The small molecule below binds the protein below.
Small molecule (SMILES): CC(=O)N[C@@H]1[C@@H](O)[C@H](O)[C@@H](CO)O[C@H]1O

Binding-site contacts:
Ligand atom C3 contacts residue ASN148 of chain 1.A at 3.8 Å.
Ligand atom C8 contacts residue ASN148 of chain 1.A at 4.5 Å.
Ligand atom C2 contacts residue ASN148 of chain 1.A at 2.5 Å.
Ligand atom C4 contacts residue ASN148 of chain 1.A at 4.2 Å.
Ligand atom C1 contacts residue ASN148 of chain 1.A at 1.4 Å.
Ligand atom N2 contacts residue ASN148 of chain 1.A at 2.9 Å (h-bond).
Ligand atom C7 contacts residue ASN148 of chain 1.A at 3.3 Å.
Ligand atom O7 contacts residue ASN148 of chain 1.A at 3.3 Å (h-bond).
Ligand atom C5 contacts residue ASN148 of chain 1.A at 3.7 Å.
Ligand atom O5 contacts residue ASN148 of chain 1.A at 2.4 Å (h-bond).

Sequence of chain 1.A:
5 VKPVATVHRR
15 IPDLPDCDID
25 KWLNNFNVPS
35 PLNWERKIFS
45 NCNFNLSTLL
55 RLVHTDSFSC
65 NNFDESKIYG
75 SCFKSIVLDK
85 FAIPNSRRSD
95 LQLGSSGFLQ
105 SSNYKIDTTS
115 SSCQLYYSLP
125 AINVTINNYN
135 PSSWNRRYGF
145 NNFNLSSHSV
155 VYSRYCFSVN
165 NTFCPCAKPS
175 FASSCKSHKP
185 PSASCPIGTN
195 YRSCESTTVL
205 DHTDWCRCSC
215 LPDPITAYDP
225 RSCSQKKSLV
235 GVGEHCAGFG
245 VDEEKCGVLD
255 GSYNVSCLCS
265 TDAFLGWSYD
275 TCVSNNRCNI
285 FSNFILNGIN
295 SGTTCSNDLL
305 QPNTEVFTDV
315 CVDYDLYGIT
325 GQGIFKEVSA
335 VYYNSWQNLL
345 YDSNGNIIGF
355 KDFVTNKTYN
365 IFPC